The protein below binds the small molecule below.
Small molecule (SMILES): COc1ccc(C2C(C#N)=C(N)OC3=C2C(=O)C[C@@H](c2cccc4ccccc24)C3)cc1

Sequence of chain 1.A:
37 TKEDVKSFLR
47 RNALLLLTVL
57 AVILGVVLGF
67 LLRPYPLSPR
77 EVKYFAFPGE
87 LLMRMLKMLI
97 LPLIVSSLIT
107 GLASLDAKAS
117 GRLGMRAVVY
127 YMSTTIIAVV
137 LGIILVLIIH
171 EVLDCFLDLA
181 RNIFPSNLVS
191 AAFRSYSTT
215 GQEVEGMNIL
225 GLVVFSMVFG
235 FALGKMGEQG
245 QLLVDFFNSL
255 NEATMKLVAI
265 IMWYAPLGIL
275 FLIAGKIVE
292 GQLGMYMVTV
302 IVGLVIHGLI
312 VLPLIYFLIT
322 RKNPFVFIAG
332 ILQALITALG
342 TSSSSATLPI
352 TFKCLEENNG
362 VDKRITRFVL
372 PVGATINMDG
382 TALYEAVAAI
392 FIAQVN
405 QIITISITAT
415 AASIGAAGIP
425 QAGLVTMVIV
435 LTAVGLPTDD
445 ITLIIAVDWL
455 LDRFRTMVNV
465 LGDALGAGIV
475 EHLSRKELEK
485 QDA

Binding-site contacts:
Ligand atom N1 contacts residue TYR127 of chain 1.A at 3.1 Å (h-bond).
Ligand atom O1 contacts residue GLY120 of chain 1.A at 3.7 Å.
Ligand atom C25 contacts residue MET231 of chain 1.A at 3.9 Å (hydrophobic).
Ligand atom C9 contacts residue GLY120 of chain 1.A at 4.0 Å.
Ligand atom C26 contacts residue LEU108 of chain 1.A at 4.0 Å (hydrophobic).
Ligand atom C25 contacts residue LEU108 of chain 1.A at 3.7 Å (hydrophobic).
Ligand atom C24 contacts residue MET231 of chain 1.A at 3.6 Å (hydrophobic).
Ligand atom C18 contacts residue GLY117 of chain 1.A at 3.5 Å.
Ligand atom C11 contacts residue SER116 of chain 1.A at 3.8 Å.
Ligand atom C6 contacts residue MET231 of chain 1.A at 3.5 Å (hydrophobic).
Ligand atom C8 contacts residue GLY120 of chain 1.A at 3.9 Å.
Ligand atom N1 contacts residue ALA123 of chain 1.A at 3.7 Å.
Ligand atom C12 contacts residue LEU108 of chain 1.A at 3.8 Å (hydrophobic).
Ligand atom O1 contacts residue VAL124 of chain 1.A at 3.9 Å.
Ligand atom C6 contacts residue VAL373 of chain 1.A at 3.6 Å (hydrophobic).
Ligand atom O2 contacts residue PHE369 of chain 1.A at 3.1 Å.
Ligand atom N1 contacts residue VAL373 of chain 1.A at 3.4 Å.
Ligand atom C22 contacts residue PHE235 of chain 1.A at 3.6 Å (hydrophobic).
Ligand atom C23 contacts residue VAL232 of chain 1.A at 3.9 Å (hydrophobic).
Ligand atom C23 contacts residue PHE235 of chain 1.A at 4.0 Å (hydrophobic).
Ligand atom C15 contacts residue VAL373 of chain 1.A at 3.9 Å (hydrophobic).
Ligand atom C12 contacts residue SER116 of chain 1.A at 4.0 Å.
Ligand atom C15 contacts residue PHE369 of chain 1.A at 3.9 Å (hydrophobic).
Ligand atom C14 contacts residue PHE369 of chain 1.A at 3.4 Å (hydrophobic).
Ligand atom C13 contacts residue PHE369 of chain 1.A at 3.6 Å (hydrophobic).
Ligand atom C14 contacts residue VAL373 of chain 1.A at 4.0 Å (hydrophobic).
Ligand atom C1 contacts residue VAL373 of chain 1.A at 3.8 Å (hydrophobic).
Ligand atom N contacts residue PHE369 of chain 1.A at 2.8 Å (h-bond).
Ligand atom C5 contacts residue MET231 of chain 1.A at 3.4 Å (hydrophobic).
Ligand atom N contacts residue LEU104 of chain 1.A at 4.0 Å.
Ligand atom C16 contacts residue VAL373 of chain 1.A at 3.6 Å (hydrophobic).
Ligand atom N contacts residue VAL373 of chain 1.A at 3.7 Å.
Ligand atom C19 contacts residue SER116 of chain 1.A at 3.2 Å.
Ligand atom O2 contacts residue MET231 of chain 1.A at 3.9 Å.
Ligand atom C18 contacts residue SER116 of chain 1.A at 3.4 Å.
Ligand atom C contacts residue ILE377 of chain 1.A at 3.9 Å (hydrophobic).
Ligand atom C3 contacts residue VAL124 of chain 1.A at 3.5 Å (hydrophobic).
Ligand atom O2 contacts residue LEU108 of chain 1.A at 3.8 Å.
Ligand atom C5 contacts residue VAL373 of chain 1.A at 3.8 Å (hydrophobic).
Ligand atom C13 contacts residue MET231 of chain 1.A at 3.9 Å (hydrophobic).